Binding-site contacts:
Ligand atom C3 contacts residue ASN231 of chain 1.A at 3.8 Å.
Ligand atom N2 contacts residue ASN231 of chain 1.A at 2.9 Å (h-bond).
Ligand atom C7 contacts residue ASN231 of chain 1.A at 3.2 Å.
Ligand atom C2 contacts residue ASN231 of chain 1.A at 2.5 Å.
Ligand atom C5 contacts residue ASN231 of chain 1.A at 3.6 Å.
Ligand atom C4 contacts residue ASN231 of chain 1.A at 4.2 Å.
Ligand atom O7 contacts residue ASN231 of chain 1.A at 3.1 Å (h-bond).
Ligand atom C1 contacts residue ASN231 of chain 1.A at 1.4 Å.
Ligand atom O6 contacts residue LYS160 of chain 1.A at 4.0 Å.
Ligand atom C8 contacts residue ASN231 of chain 1.A at 4.4 Å.
Ligand atom O5 contacts residue ASN231 of chain 1.A at 2.3 Å (h-bond).
Ligand atom O6 contacts residue ASN231 of chain 1.A at 4.4 Å.

Sequence of chain 1.A:
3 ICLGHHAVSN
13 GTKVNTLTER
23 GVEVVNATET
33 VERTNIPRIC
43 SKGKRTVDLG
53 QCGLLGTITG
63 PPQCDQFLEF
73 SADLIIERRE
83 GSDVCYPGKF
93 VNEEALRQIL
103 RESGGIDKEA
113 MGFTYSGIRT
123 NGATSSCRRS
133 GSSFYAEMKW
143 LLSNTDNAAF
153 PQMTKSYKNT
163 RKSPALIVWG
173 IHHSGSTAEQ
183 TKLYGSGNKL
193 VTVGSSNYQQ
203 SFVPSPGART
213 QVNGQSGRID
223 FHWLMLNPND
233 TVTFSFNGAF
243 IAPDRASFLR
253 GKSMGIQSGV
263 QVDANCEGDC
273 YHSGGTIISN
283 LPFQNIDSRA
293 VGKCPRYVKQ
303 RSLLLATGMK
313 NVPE

This protein binds this small molecule.
Small molecule (SMILES): CC(=O)N[C@@H]1[C@@H](O)[C@H](O)[C@@H](CO)O[C@H]1O